Sequence of chain 1.C:
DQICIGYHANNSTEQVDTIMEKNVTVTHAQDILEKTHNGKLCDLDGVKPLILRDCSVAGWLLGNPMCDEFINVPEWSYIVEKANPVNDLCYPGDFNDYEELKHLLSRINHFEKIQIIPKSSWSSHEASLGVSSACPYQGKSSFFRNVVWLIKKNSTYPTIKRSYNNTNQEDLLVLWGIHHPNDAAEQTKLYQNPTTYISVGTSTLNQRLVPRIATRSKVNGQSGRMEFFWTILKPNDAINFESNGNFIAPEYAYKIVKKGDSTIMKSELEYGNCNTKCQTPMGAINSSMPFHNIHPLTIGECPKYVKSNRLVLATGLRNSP

Binding-site contacts:
Ligand atom C3 contacts residue ASN23 of chain 1.C at 3.9 Å.
Ligand atom C4 contacts residue ASN23 of chain 1.C at 4.2 Å.
Ligand atom O5 contacts residue GLN15 of chain 1.C at 4.4 Å.
Ligand atom N2 contacts residue LYS22 of chain 1.C at 4.5 Å.
Ligand atom C7 contacts residue LYS22 of chain 1.C at 4.4 Å.
Ligand atom C2 contacts residue ASN23 of chain 1.C at 2.6 Å.
Ligand atom O5 contacts residue ASN23 of chain 1.C at 2.3 Å (h-bond).
Ligand atom C5 contacts residue ASN23 of chain 1.C at 3.6 Å.
Ligand atom O7 contacts residue ASN23 of chain 1.C at 3.1 Å (h-bond).
Ligand atom C7 contacts residue ASN23 of chain 1.C at 3.4 Å.
Ligand atom C1 contacts residue ASN23 of chain 1.C at 1.5 Å.
Ligand atom N2 contacts residue ASN23 of chain 1.C at 3.2 Å (h-bond).
Ligand atom C8 contacts residue LYS22 of chain 1.C at 3.6 Å.

The protein below binds the small molecule below.
Small molecule (SMILES): CC(=O)N[C@@H]1[C@@H](O)[C@H](O)[C@@H](CO)O[C@H]1O